The protein below binds the small molecule below.
Small molecule (SMILES): CC(=O)N[C@@H]1[C@@H](O)[C@H](O)[C@@H](CO)O[C@H]1O

Binding-site contacts:
Ligand atom O6 contacts residue PHE285 of chain 1.A at 4.0 Å.
Ligand atom O6 contacts residue TRP594 of chain 1.A at 3.9 Å.
Ligand atom C2 contacts residue ASN432 of chain 1.A at 2.6 Å.
Ligand atom O6 contacts residue ILE436 of chain 1.A at 3.9 Å.
Ligand atom C7 contacts residue ASN432 of chain 1.A at 4.1 Å.
Ligand atom C1 contacts residue ASN432 of chain 1.A at 1.4 Å.
Ligand atom C5 contacts residue ASN432 of chain 1.A at 3.6 Å.
Ligand atom C3 contacts residue ASN432 of chain 1.A at 3.8 Å.
Ligand atom C4 contacts residue ASN432 of chain 1.A at 4.2 Å.
Ligand atom N2 contacts residue ASN432 of chain 1.A at 3.0 Å (h-bond).
Ligand atom O5 contacts residue ASN432 of chain 1.A at 2.4 Å (h-bond).

Sequence of chain 1.A:
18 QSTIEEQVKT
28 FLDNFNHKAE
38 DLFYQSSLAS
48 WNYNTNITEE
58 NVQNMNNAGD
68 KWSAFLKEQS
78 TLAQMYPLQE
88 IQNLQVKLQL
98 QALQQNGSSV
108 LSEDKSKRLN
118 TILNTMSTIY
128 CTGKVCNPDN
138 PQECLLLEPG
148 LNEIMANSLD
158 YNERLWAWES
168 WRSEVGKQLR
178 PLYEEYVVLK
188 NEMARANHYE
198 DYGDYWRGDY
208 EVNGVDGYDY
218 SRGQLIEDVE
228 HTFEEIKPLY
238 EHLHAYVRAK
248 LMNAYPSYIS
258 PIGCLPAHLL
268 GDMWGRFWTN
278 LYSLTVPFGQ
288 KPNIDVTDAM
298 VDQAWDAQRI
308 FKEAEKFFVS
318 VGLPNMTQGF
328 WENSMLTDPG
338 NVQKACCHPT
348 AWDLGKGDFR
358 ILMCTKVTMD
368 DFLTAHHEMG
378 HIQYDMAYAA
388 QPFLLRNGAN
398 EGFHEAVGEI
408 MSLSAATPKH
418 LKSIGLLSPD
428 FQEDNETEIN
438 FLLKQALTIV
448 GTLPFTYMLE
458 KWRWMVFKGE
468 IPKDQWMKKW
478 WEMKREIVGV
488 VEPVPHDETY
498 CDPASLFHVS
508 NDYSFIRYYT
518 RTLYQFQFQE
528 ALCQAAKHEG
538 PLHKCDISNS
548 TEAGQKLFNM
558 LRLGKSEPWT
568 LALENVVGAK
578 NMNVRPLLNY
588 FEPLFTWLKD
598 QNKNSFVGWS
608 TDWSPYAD